Binding-site contacts:
Ligand atom CE1 contacts residue GLN64 of chain 1.G at 3.3 Å.
Ligand atom CG contacts residue LEU60 of chain 1.G at 3.7 Å (hydrophobic).
Ligand atom N contacts residue SER78 of chain 1.G at 3.1 Å (h-bond).
Ligand atom CZ contacts residue ARG61 of chain 1.G at 3.6 Å.
Ligand atom O contacts residue ASP76 of chain 1.G at 3.4 Å (salt-bridge).
Ligand atom N contacts residue GLN64 of chain 1.G at 3.6 Å.
Ligand atom O contacts residue PHE79 of chain 1.G at 3.8 Å.
Ligand atom O contacts residue LEU46 of chain 1.G at 3.2 Å.
Ligand atom N contacts residue GLN43 of chain 1.G at 2.9 Å (h-bond).
Ligand atom O contacts residue SER67 of chain 1.G at 3.2 Å.
Ligand atom OE1 contacts residue GLN43 of chain 1.G at 3.5 Å (h-bond).
Ligand atom OH contacts residue ARG61 of chain 1.G at 3.3 Å (salt-bridge).
Ligand atom CE1 contacts residue ARG61 of chain 1.G at 3.1 Å.
Ligand atom CG contacts residue MET63 of chain 1.G at 3.6 Å (hydrophobic).
Ligand atom CB contacts residue GLN43 of chain 1.G at 3.2 Å.
Ligand atom OG contacts residue ASP40 of chain 1.G at 3.4 Å (salt-bridge).
Ligand atom CD2 contacts residue MET63 of chain 1.G at 3.6 Å (hydrophobic).
Ligand atom CD1 contacts residue GLN64 of chain 1.G at 3.1 Å.
Ligand atom O contacts residue ARG68 of chain 1.G at 3.0 Å (salt-bridge).
Ligand atom O contacts residue CYS77 of chain 1.G at 3.5 Å.
Ligand atom CB contacts residue LEU60 of chain 1.G at 3.5 Å (hydrophobic).
Ligand atom OG contacts residue ARG39 of chain 1.G at 3.4 Å (salt-bridge).
Ligand atom O contacts residue GLN64 of chain 1.G at 3.2 Å.
Ligand atom CA contacts residue GLN43 of chain 1.G at 3.4 Å.
Ligand atom CE1 contacts residue LEU60 of chain 1.G at 3.6 Å (hydrophobic).
Ligand atom C contacts residue GLN43 of chain 1.G at 3.8 Å.
Ligand atom CA contacts residue ASP76 of chain 1.G at 3.7 Å.
Ligand atom CG contacts residue GLU71 of chain 1.G at 3.6 Å.
Ligand atom OH contacts residue SER57 of chain 1.G at 3.0 Å (h-bond).
Ligand atom CA contacts residue PHE79 of chain 1.G at 3.6 Å (hydrophobic).
Ligand atom O contacts residue PHE79 of chain 1.G at 3.5 Å.
Ligand atom OH contacts residue GLU101 of chain 1.G at 3.1 Å (salt-bridge).
Ligand atom N contacts residue GLN43 of chain 1.G at 3.1 Å (h-bond).
Ligand atom O contacts residue ARG39 of chain 1.G at 3.6 Å.
Ligand atom CB contacts residue PHE79 of chain 1.G at 3.5 Å (hydrophobic).
Ligand atom CD contacts residue ARG39 of chain 1.G at 3.4 Å.
Ligand atom O contacts residue SER78 of chain 1.G at 3.1 Å (h-bond).
Ligand atom OG contacts residue GLN43 of chain 1.G at 3.4 Å.
Ligand atom CD1 contacts residue LEU60 of chain 1.G at 3.6 Å (hydrophobic).
Ligand atom N contacts residue PHE79 of chain 1.G at 3.6 Å.

A protein and the small-molecule ligand that binds it are described below.
Small molecule (SMILES): CC(C)C[C@H](NC(=O)[C@H](CCC(N)=O)NC(=O)[C@H](Cc1ccc(O)cc1)NC(=O)[C@H](CC(N)=O)NC(=O)[C@@H]1CCCN1)C(=O)N[C@@H](CO)C(=O)N1CCC[C@H]1C(=O)N[C@H](C(=O)N[C@@H](C)C=O)[C@@H](C)O

Sequence of chain 1.G:
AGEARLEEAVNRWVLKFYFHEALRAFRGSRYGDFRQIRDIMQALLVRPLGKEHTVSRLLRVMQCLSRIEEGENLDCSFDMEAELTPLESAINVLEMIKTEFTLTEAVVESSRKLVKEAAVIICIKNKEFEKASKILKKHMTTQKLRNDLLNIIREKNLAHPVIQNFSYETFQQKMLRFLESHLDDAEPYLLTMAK